The protein below binds the small molecule below.
Small molecule (SMILES): NC(=O)c1ccc(O)cc1

Sequence of chain 3.D:
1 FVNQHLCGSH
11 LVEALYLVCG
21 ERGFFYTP

Sequence of chain 1.D:
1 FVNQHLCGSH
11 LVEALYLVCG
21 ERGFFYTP

Binding-site contacts:
Ligand atom C4 contacts residue CYS11 of chain 3.C at 3.8 Å (hydrophobic).
Ligand atom C2 contacts residue LEU11 of chain 3.D at 4.1 Å (hydrophobic).
Ligand atom C4 contacts residue LEU11 of chain 3.D at 4.3 Å (hydrophobic).
Ligand atom C5 contacts residue LEU16 of chain 3.C at 4.4 Å (hydrophobic).
Ligand atom N1' contacts residue ALA14 of chain 3.D at 4.5 Å.
Ligand atom C5 contacts residue CYS11 of chain 3.C at 3.3 Å (hydrophobic).
Ligand atom C6 contacts residue CYS11 of chain 3.C at 4.1 Å (hydrophobic).
Ligand atom C2 contacts residue LEU6 of chain 1.D at 4.1 Å (hydrophobic).
Ligand atom C6 contacts residue LEU16 of chain 3.C at 4.4 Å (hydrophobic).
Ligand atom C2 contacts residue HIS10 of chain 3.D at 4.3 Å.
Ligand atom C3 contacts residue CYS6 of chain 3.C at 3.5 Å (hydrophobic).
Ligand atom C3 contacts residue LEU6 of chain 1.D at 4.3 Å (hydrophobic).
Ligand atom C4 contacts residue HIS5 of chain 1.D at 3.9 Å.
Ligand atom C6 contacts residue HIS5 of chain 1.D at 3.5 Å.
Ligand atom O1' contacts residue HIS10 of chain 3.D at 3.6 Å.
Ligand atom O4 contacts residue ILE10 of chain 3.C at 3.6 Å.
Ligand atom O4 contacts residue CYS11 of chain 3.C at 2.9 Å (h-bond).
Ligand atom C1' contacts residue ALA14 of chain 3.D at 4.2 Å (hydrophobic).
Ligand atom C3 contacts residue LEU11 of chain 3.D at 3.7 Å (hydrophobic).
Ligand atom N1' contacts residue HIS5 of chain 1.D at 4.4 Å.
Ligand atom C3 contacts residue HIS5 of chain 1.D at 3.9 Å.
Ligand atom N1' contacts residue HBD1 of chain 3.I at 3.9 Å.
Ligand atom O1' contacts residue HBD1 of chain 3.I at 2.5 Å (h-bond).
Ligand atom C1 contacts residue HIS5 of chain 1.D at 3.8 Å.
Ligand atom O1' contacts residue ALA14 of chain 3.D at 4.1 Å.
Ligand atom O4 contacts residue CYS6 of chain 3.C at 2.7 Å (h-bond).
Ligand atom C1' contacts residue HBD1 of chain 3.I at 3.6 Å.
Ligand atom C4 contacts residue CYS6 of chain 3.C at 3.6 Å (hydrophobic).
Ligand atom C2 contacts residue HIS5 of chain 1.D at 4.0 Å.
Ligand atom C1' contacts residue HIS5 of chain 1.D at 4.4 Å.
Ligand atom C5 contacts residue HIS5 of chain 1.D at 3.7 Å.
Ligand atom O4 contacts residue SER9 of chain 3.C at 3.6 Å (h-bond).

Sequence of chain 3.C:
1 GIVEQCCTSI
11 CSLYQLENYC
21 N